Binding-site contacts:
Ligand atom C1 contacts residue PHE36 of chain 1.B at 3.3 Å (hydrophobic).
Ligand atom C13 contacts residue ILE121 of chain 1.B at 3.7 Å (hydrophobic).
Ligand atom C6 contacts residue PHE36 of chain 1.B at 3.5 Å (hydrophobic).
Ligand atom N2 contacts residue NDP1 of chain 1.E at 3.6 Å.
Ligand atom C5 contacts residue GLU32 of chain 1.B at 3.5 Å.
Ligand atom C2 contacts residue SER61 of chain 1.B at 2.6 Å.
Ligand atom C27 contacts residue ILE62 of chain 1.B at 3.7 Å (hydrophobic).
Ligand atom C21 contacts residue ARG28 of chain 1.B at 3.4 Å.
Ligand atom N4 contacts residue PHE36 of chain 1.B at 3.6 Å.
Ligand atom C3 contacts residue GLU32 of chain 1.B at 3.6 Å.
Ligand atom C2 contacts residue NDP1 of chain 1.E at 3.1 Å.
Ligand atom C21 contacts residue PRO63 of chain 1.B at 3.6 Å (hydrophobic).
Ligand atom C13 contacts residue THR58 of chain 1.B at 3.6 Å.
Ligand atom C3 contacts residue ALA11 of chain 1.B at 3.6 Å (hydrophobic).
Ligand atom C6 contacts residue NDP1 of chain 1.E at 3.6 Å.
Ligand atom C25 contacts residue PRO63 of chain 1.B at 3.7 Å (hydrophobic).
Ligand atom C25 contacts residue MET33 of chain 1.B at 3.5 Å (hydrophobic).
Ligand atom C24 contacts residue MET33 of chain 1.B at 3.6 Å (hydrophobic).
Ligand atom C15 contacts residue SER61 of chain 1.B at 3.6 Å.
Ligand atom C19 contacts residue MET33 of chain 1.B at 3.6 Å (hydrophobic).
Ligand atom C2 contacts residue GLY23 of chain 1.B at 3.7 Å.
Ligand atom N2 contacts residue ILE9 of chain 1.B at 3.4 Å (h-bond).
Ligand atom C16 contacts residue SER61 of chain 1.B at 3.1 Å.
Ligand atom C20 contacts residue PRO63 of chain 1.B at 3.6 Å (hydrophobic).
Ligand atom N2 contacts residue VAL10 of chain 1.B at 3.3 Å.
Ligand atom C27 contacts residue LEU69 of chain 1.B at 3.5 Å (hydrophobic).
Ligand atom N9 contacts residue ILE9 of chain 1.B at 2.9 Å (h-bond).
Ligand atom N7 contacts residue VAL10 of chain 1.B at 3.3 Å.
Ligand atom N7 contacts residue GLU32 of chain 1.B at 2.9 Å (salt-bridge).
Ligand atom C1 contacts residue ILE9 of chain 1.B at 3.5 Å (hydrophobic).
Ligand atom N2 contacts residue PHE36 of chain 1.B at 3.4 Å.
Ligand atom N9 contacts residue ILE121 of chain 1.B at 3.1 Å (h-bond).
Ligand atom C1 contacts residue NDP1 of chain 1.E at 3.4 Å.
Ligand atom N4 contacts residue GLU32 of chain 1.B at 2.7 Å (salt-bridge).
Ligand atom O17 contacts residue SER61 of chain 1.B at 2.2 Å (h-bond).
Ligand atom C3 contacts residue VAL10 of chain 1.B at 3.6 Å (hydrophobic).
Ligand atom N7 contacts residue ALA11 of chain 1.B at 3.5 Å (h-bond).
Ligand atom N9 contacts residue TYR127 of chain 1.B at 3.4 Å (h-bond).
Ligand atom N9 contacts residue PHE36 of chain 1.B at 3.4 Å.
Ligand atom C8 contacts residue GLU32 of chain 1.B at 3.4 Å.

Sequence of chain 1.B:
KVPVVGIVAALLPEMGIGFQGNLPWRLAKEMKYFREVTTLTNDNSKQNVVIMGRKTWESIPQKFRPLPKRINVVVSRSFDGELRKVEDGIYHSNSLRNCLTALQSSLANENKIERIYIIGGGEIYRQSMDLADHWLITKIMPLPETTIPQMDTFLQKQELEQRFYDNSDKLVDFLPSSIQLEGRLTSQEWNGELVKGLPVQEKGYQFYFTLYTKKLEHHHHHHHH

This small molecule binds to this protein.
Small molecule (SMILES): COc1cc(-c2c(C)cccc2C)cc([C@@H](C)C#Cc2c(C)nc(N)nc2N)c1